The protein below binds the small molecule below.
Small molecule (SMILES): CC(=O)N[C@H]1[C@H](O[C@H]2[C@H](O)[C@@H](NC(C)=O)CO[C@@H]2CO[C@H]2O[C@@H](C)[C@@H](O)[C@@H](O)[C@@H]2O)O[C@H](CO)[C@@H](O)[C@@H]1O

Binding-site contacts:
Ligand atom C6 contacts residue LYS261 of chain 1.B at 3.8 Å.
Ligand atom C7 contacts residue ASN258 of chain 1.B at 3.5 Å.
Ligand atom O4 contacts residue CYS250 of chain 1.B at 4.4 Å.
Ligand atom C5 contacts residue MAN1 of chain 1.M at 4.2 Å.
Ligand atom O7 contacts residue ASN258 of chain 1.B at 4.0 Å.
Ligand atom C1 contacts residue ASN258 of chain 1.B at 1.4 Å.
Ligand atom C3 contacts residue LYS261 of chain 1.B at 3.8 Å.
Ligand atom C5 contacts residue ASN258 of chain 1.B at 3.6 Å.
Ligand atom C6 contacts residue MAN1 of chain 1.M at 3.1 Å.
Ligand atom C2 contacts residue ASN258 of chain 1.B at 2.4 Å.
Ligand atom C6 contacts residue SER254 of chain 1.B at 3.4 Å.
Ligand atom O4 contacts residue MAN1 of chain 1.M at 4.2 Å.
Ligand atom C5 contacts residue LYS261 of chain 1.B at 4.5 Å.
Ligand atom O3 contacts residue GLU251 of chain 1.B at 2.9 Å (salt-bridge).
Ligand atom N2 contacts residue ASN258 of chain 1.B at 2.9 Å (h-bond).
Ligand atom C8 contacts residue ASN258 of chain 1.B at 4.1 Å.
Ligand atom C8 contacts residue ASN257 of chain 1.B at 4.0 Å.
Ligand atom C3 contacts residue ASN258 of chain 1.B at 3.7 Å.
Ligand atom O5 contacts residue SER254 of chain 1.B at 4.5 Å.
Ligand atom O4 contacts residue SER254 of chain 1.B at 3.2 Å.
Ligand atom C2 contacts residue LYS261 of chain 1.B at 3.2 Å.
Ligand atom O5 contacts residue ASN258 of chain 1.B at 2.3 Å (h-bond).
Ligand atom C5 contacts residue SER254 of chain 1.B at 4.1 Å.
Ligand atom O6 contacts residue LYS261 of chain 1.B at 4.2 Å.
Ligand atom C5 contacts residue LYS261 of chain 1.B at 4.4 Å.
Ligand atom O5 contacts residue LYS261 of chain 1.B at 3.6 Å.
Ligand atom C1 contacts residue LYS261 of chain 1.B at 3.9 Å.
Ligand atom O5 contacts residue LYS261 of chain 1.B at 3.4 Å.
Ligand atom C4 contacts residue LYS261 of chain 1.B at 4.4 Å.
Ligand atom C1 contacts residue LYS261 of chain 1.B at 3.8 Å.
Ligand atom C4 contacts residue SER254 of chain 1.B at 4.1 Å.
Ligand atom O4 contacts residue GLU251 of chain 1.B at 4.3 Å.
Ligand atom C4 contacts residue MAN1 of chain 1.M at 4.5 Å.
Ligand atom C4 contacts residue ASN258 of chain 1.B at 4.0 Å.
Ligand atom O3 contacts residue LYS261 of chain 1.B at 3.6 Å.
Ligand atom O3 contacts residue SER254 of chain 1.B at 4.3 Å.
Ligand atom C3 contacts residue GLU251 of chain 1.B at 4.4 Å.
Ligand atom O5 contacts residue ASN258 of chain 1.B at 4.3 Å.
Ligand atom O2 contacts residue LYS261 of chain 1.B at 4.1 Å.
Ligand atom C6 contacts residue ASN258 of chain 1.B at 4.4 Å.

Sequence of chain 1.B:
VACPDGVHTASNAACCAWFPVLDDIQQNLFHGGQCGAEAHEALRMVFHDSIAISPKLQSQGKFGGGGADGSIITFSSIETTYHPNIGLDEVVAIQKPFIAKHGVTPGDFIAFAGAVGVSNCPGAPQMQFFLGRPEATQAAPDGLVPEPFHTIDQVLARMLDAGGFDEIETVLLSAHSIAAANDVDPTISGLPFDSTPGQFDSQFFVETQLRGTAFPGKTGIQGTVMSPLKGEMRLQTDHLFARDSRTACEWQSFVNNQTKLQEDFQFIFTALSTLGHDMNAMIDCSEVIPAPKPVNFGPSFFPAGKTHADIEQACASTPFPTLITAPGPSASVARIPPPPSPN